Binding-site contacts:
Ligand atom N7 contacts residue PHE309 of chain 3.A at 3.8 Å.
Ligand atom C4' contacts residue GLU230 of chain 3.A at 3.5 Å.
Ligand atom O1A contacts residue GLU310 of chain 3.A at 3.7 Å.
Ligand atom C2 contacts residue TYR201 of chain 3.A at 3.8 Å (hydrophobic).
Ligand atom C3B contacts residue TYR166 of chain 3.A at 3.6 Å (hydrophobic).
Ligand atom C8 contacts residue LYS156 of chain 3.A at 3.4 Å.
Ligand atom C6 contacts residue ILE154 of chain 3.A at 3.7 Å (hydrophobic).
Ligand atom N6 contacts residue PRO140 of chain 3.A at 3.6 Å.
Ligand atom O2A contacts residue TYR166 of chain 3.A at 2.4 Å (h-bond).
Ligand atom C5 contacts residue GLU199 of chain 3.A at 3.8 Å.
Ligand atom N6 contacts residue ILE154 of chain 3.A at 3.8 Å.
Ligand atom C4 contacts residue ILE154 of chain 3.A at 3.7 Å (hydrophobic).
Ligand atom N6 contacts residue GLU199 of chain 3.A at 2.8 Å (salt-bridge).
Ligand atom C5' contacts residue TYR166 of chain 3.A at 3.7 Å (hydrophobic).
Ligand atom C3' contacts residue GLU230 of chain 3.A at 3.4 Å.
Ligand atom O2' contacts residue GLU230 of chain 3.A at 3.0 Å (salt-bridge).
Ligand atom C6 contacts residue GLU199 of chain 3.A at 3.7 Å.
Ligand atom O3' contacts residue GLU230 of chain 3.A at 2.4 Å (salt-bridge).
Ligand atom O1B contacts residue GLN297 of chain 3.A at 3.3 Å (h-bond).
Ligand atom C2 contacts residue LEU299 of chain 3.A at 3.5 Å (hydrophobic).
Ligand atom O1G contacts residue AMZ1 of chain 3.F at 3.5 Å (h-bond).
Ligand atom N1 contacts residue LEU299 of chain 3.A at 3.6 Å.
Ligand atom C8 contacts residue PHE309 of chain 3.A at 3.7 Å (hydrophobic).
Ligand atom O2G contacts residue AMZ1 of chain 3.F at 2.5 Å (h-bond).
Ligand atom N7 contacts residue LYS156 of chain 3.A at 2.9 Å (salt-bridge).
Ligand atom N9 contacts residue ILE154 of chain 3.A at 3.7 Å.
Ligand atom C2 contacts residue VAL202 of chain 3.A at 3.3 Å (hydrophobic).
Ligand atom PG contacts residue AMZ1 of chain 3.F at 3.2 Å.
Ligand atom C3' contacts residue PHE309 of chain 3.A at 3.6 Å (hydrophobic).
Ligand atom N6 contacts residue GLU200 of chain 3.A at 3.0 Å (salt-bridge).
Ligand atom O2' contacts residue ARG238 of chain 1.A at 2.8 Å (salt-bridge).
Ligand atom O2B contacts residue GLU310 of chain 3.A at 3.5 Å.
Ligand atom N1 contacts residue TYR201 of chain 3.A at 3.6 Å.
Ligand atom O3G contacts residue AMZ1 of chain 3.F at 3.4 Å (h-bond).
Ligand atom O1A contacts residue LYS156 of chain 3.A at 2.8 Å (salt-bridge).
Ligand atom N7 contacts residue GLU199 of chain 3.A at 3.4 Å (salt-bridge).
Ligand atom C6 contacts residue GLU200 of chain 3.A at 3.8 Å.
Ligand atom N1 contacts residue VAL202 of chain 3.A at 2.8 Å (h-bond).
Ligand atom O4' contacts residue TYR253 of chain 3.A at 3.7 Å.
Ligand atom PA contacts residue TYR166 of chain 3.A at 3.8 Å.

Sequence of chain 1.A:
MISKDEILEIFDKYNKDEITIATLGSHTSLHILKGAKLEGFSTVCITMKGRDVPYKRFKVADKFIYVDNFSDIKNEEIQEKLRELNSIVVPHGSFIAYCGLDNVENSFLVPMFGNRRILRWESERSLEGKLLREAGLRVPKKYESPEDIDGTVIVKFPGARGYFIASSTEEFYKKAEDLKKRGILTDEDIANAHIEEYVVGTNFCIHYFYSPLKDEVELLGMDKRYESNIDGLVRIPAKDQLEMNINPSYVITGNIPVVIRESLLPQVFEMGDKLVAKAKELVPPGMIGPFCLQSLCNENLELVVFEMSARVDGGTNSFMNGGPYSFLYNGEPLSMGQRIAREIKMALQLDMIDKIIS

The small molecule below binds the protein below.
Small molecule (SMILES): Nc1ncnc2c1ncn2[C@@H]1O[C@H](CO[P](=O)(O)O[P](=O)(O)CP(=O)(O)O)[C@@H](O)[C@H]1O

Sequence of chain 3.A:
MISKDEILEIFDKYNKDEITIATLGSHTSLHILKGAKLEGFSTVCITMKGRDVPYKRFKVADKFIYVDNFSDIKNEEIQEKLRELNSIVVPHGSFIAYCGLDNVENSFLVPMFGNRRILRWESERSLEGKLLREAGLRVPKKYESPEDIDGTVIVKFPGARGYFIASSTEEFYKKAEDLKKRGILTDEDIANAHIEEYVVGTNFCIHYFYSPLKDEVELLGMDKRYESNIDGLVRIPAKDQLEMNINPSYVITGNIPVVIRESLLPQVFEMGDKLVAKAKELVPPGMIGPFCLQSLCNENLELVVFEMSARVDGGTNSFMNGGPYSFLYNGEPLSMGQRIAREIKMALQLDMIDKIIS